Sequence of chain 1.B:
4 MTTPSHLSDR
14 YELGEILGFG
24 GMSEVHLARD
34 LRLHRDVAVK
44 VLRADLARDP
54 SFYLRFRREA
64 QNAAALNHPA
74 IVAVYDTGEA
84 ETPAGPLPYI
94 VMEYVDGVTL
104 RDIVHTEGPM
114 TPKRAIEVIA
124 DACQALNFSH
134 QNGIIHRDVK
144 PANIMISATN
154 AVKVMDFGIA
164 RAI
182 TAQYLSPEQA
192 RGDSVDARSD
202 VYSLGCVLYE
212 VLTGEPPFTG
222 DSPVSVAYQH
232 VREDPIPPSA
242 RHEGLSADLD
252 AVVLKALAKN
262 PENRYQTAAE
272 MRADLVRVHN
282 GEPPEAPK

Binding-site contacts:
Ligand atom O3' contacts residue MG1 of chain 1.G at 3.2 Å.
Ligand atom O2G contacts residue ASP159 of chain 1.B at 3.0 Å (salt-bridge).
Ligand atom O2B contacts residue ASP159 of chain 1.B at 2.8 Å (salt-bridge).
Ligand atom O5' contacts residue VAL28 of chain 1.B at 3.7 Å.
Ligand atom N6 contacts residue GLU96 of chain 1.B at 3.1 Å (salt-bridge).
Ligand atom PG contacts residue ASP159 of chain 1.B at 3.3 Å.
Ligand atom O3' contacts residue ALA145 of chain 1.B at 2.9 Å (h-bond).
Ligand atom N3 contacts residue LEU20 of chain 1.B at 3.7 Å.
Ligand atom C6 contacts residue ALA41 of chain 1.B at 3.6 Å (hydrophobic).
Ligand atom O3G contacts residue ASP159 of chain 1.B at 2.7 Å (salt-bridge).
Ligand atom O4' contacts residue VAL28 of chain 1.B at 3.5 Å.
Ligand atom O1B contacts residue GLY23 of chain 1.B at 3.3 Å.
Ligand atom PA contacts residue MG1 of chain 1.G at 3.6 Å.
Ligand atom N6 contacts residue ALA41 of chain 1.B at 3.4 Å.
Ligand atom C2 contacts residue LEU20 of chain 1.B at 3.5 Å (hydrophobic).
Ligand atom O3B contacts residue GLY23 of chain 1.B at 3.0 Å.
Ligand atom N7 contacts residue MET158 of chain 1.B at 3.4 Å (h-bond).
Ligand atom O2B contacts residue LYS43 of chain 1.B at 3.5 Å (salt-bridge).
Ligand atom O2A contacts residue ASP159 of chain 1.B at 3.5 Å.
Ligand atom O2A contacts residue ASN146 of chain 1.B at 3.1 Å (h-bond).
Ligand atom O3' contacts residue THR102 of chain 1.B at 3.7 Å.
Ligand atom S1G contacts residue GLY24 of chain 1.B at 3.5 Å (h-bond).
Ligand atom O1B contacts residue SER26 of chain 1.B at 2.8 Å (h-bond).
Ligand atom O3A contacts residue GLY23 of chain 1.B at 3.7 Å.
Ligand atom O2A contacts residue MG1 of chain 1.G at 2.7 Å.
Ligand atom O2B contacts residue MG1 of chain 1.F at 2.9 Å.
Ligand atom C8 contacts residue MET158 of chain 1.B at 3.6 Å (hydrophobic).
Ligand atom C2 contacts residue MET148 of chain 1.B at 3.7 Å (hydrophobic).
Ligand atom O3B contacts residue GLY24 of chain 1.B at 3.6 Å.
Ligand atom O1A contacts residue LYS43 of chain 1.B at 3.5 Å.
Ligand atom N1 contacts residue VAL98 of chain 1.B at 3.4 Å (h-bond).
Ligand atom C5' contacts residue MG1 of chain 1.G at 3.4 Å.
Ligand atom O2G contacts residue LYS143 of chain 1.B at 3.4 Å (salt-bridge).
Ligand atom O3G contacts residue MG1 of chain 1.F at 2.4 Å.
Ligand atom O2G contacts residue MG1 of chain 1.G at 2.8 Å.
Ligand atom PB contacts residue GLY23 of chain 1.B at 3.6 Å.
Ligand atom C2 contacts residue VAL98 of chain 1.B at 3.5 Å (hydrophobic).
Ligand atom O1A contacts residue ASP159 of chain 1.B at 3.6 Å (salt-bridge).
Ligand atom O2G contacts residue ASN146 of chain 1.B at 3.6 Å (h-bond).
Ligand atom N3 contacts residue MET148 of chain 1.B at 3.7 Å.

The small molecule below binds the protein below.
Small molecule (SMILES): Nc1ncnc2c1ncn2[C@@H]1O[C@H](COP(=O)(O)OP(=O)(O)OP(O)(O)=S)[C@@H](O)[C@H]1O